A small-molecule ligand and the protein it binds are described below.
Small molecule (SMILES): N[C@@H](Cc1c[nH]c2ccccc12)C(=O)O

Sequence of chain 1.B:
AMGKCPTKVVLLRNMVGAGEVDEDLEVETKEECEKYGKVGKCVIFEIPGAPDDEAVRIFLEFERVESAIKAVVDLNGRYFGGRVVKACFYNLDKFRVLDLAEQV

Binding-site contacts:
Ligand atom C contacts residue LYS35 of chain 1.B at 3.9 Å.
Ligand atom CE3 contacts residue GLU32 of chain 1.B at 4.1 Å.
Ligand atom CE2 contacts residue PHE80 of chain 1.B at 4.2 Å (hydrophobic).
Ligand atom NE1 contacts residue PHE80 of chain 1.B at 4.4 Å.
Ligand atom CE2 contacts residue LEU75 of chain 1.B at 3.7 Å (hydrophobic).
Ligand atom CA contacts residue GLU32 of chain 1.B at 4.2 Å.
Ligand atom CB contacts residue PHE80 of chain 1.B at 3.6 Å (hydrophobic).
Ligand atom CD1 contacts residue LYS35 of chain 1.B at 3.6 Å.
Ligand atom O contacts residue LYS35 of chain 1.B at 3.1 Å (salt-bridge).
Ligand atom CE2 contacts residue GLU32 of chain 1.B at 4.3 Å.
Ligand atom CE2 contacts residue TYR36 of chain 1.B at 4.1 Å (hydrophobic).
Ligand atom N contacts residue GLU32 of chain 1.B at 3.2 Å (salt-bridge).
Ligand atom CD2 contacts residue LYS35 of chain 1.B at 4.4 Å.
Ligand atom NE1 contacts residue LEU75 of chain 1.B at 3.4 Å.
Ligand atom CD2 contacts residue PHE80 of chain 1.B at 3.8 Å (hydrophobic).
Ligand atom CD1 contacts residue ARG78 of chain 1.B at 3.9 Å.
Ligand atom CE2 contacts residue LYS35 of chain 1.B at 4.0 Å.
Ligand atom CD2 contacts residue GLU32 of chain 1.B at 4.2 Å.
Ligand atom CD1 contacts residue ASP74 of chain 1.B at 4.3 Å.
Ligand atom O contacts residue GLU32 of chain 1.B at 3.3 Å (salt-bridge).
Ligand atom NE1 contacts residue LYS35 of chain 1.B at 3.4 Å.
Ligand atom NE1 contacts residue ASP74 of chain 1.B at 4.4 Å.
Ligand atom CH2 contacts residue CYS33 of chain 1.B at 4.3 Å (hydrophobic).
Ligand atom CH2 contacts residue GLU32 of chain 1.B at 3.5 Å.
Ligand atom CZ2 contacts residue LEU75 of chain 1.B at 3.9 Å (hydrophobic).
Ligand atom CD1 contacts residue TYR36 of chain 1.B at 3.7 Å (hydrophobic).
Ligand atom CE3 contacts residue PHE80 of chain 1.B at 3.9 Å (hydrophobic).
Ligand atom C contacts residue GLU32 of chain 1.B at 4.1 Å.
Ligand atom CZ3 contacts residue GLU32 of chain 1.B at 3.7 Å.
Ligand atom CZ2 contacts residue CYS33 of chain 1.B at 4.0 Å (hydrophobic).
Ligand atom CD1 contacts residue PHE80 of chain 1.B at 4.1 Å (hydrophobic).
Ligand atom CZ2 contacts residue GLU32 of chain 1.B at 3.8 Å.
Ligand atom CG contacts residue LYS35 of chain 1.B at 4.2 Å.
Ligand atom NE1 contacts residue TYR36 of chain 1.B at 3.0 Å (h-bond).
Ligand atom CG contacts residue PHE80 of chain 1.B at 3.7 Å (hydrophobic).
Ligand atom CD1 contacts residue LEU75 of chain 1.B at 4.2 Å (hydrophobic).